Sequence of chain 1.D:
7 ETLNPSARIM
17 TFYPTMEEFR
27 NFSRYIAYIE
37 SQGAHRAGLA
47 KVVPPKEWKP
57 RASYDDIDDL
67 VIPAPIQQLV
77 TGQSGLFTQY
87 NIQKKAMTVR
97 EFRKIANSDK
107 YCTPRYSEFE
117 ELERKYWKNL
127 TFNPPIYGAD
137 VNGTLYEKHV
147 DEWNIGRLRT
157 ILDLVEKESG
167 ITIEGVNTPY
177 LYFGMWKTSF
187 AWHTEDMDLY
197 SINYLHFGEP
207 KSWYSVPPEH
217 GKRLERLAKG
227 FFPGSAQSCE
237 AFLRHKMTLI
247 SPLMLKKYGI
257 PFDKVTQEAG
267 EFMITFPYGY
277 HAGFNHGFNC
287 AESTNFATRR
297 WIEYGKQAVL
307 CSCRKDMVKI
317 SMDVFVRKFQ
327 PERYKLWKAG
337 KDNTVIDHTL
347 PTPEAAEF

Binding-site contacts:
Ligand atom N4 contacts residue TYR133 of chain 1.D at 2.7 Å (h-bond).
Ligand atom C9 contacts residue PHE186 of chain 1.D at 3.3 Å (hydrophobic).
Ligand atom C5 contacts residue PHE186 of chain 1.D at 3.5 Å (hydrophobic).
Ligand atom C4 contacts residue PHE186 of chain 1.D at 3.8 Å (hydrophobic).
Ligand atom C5 contacts residue TRP209 of chain 1.D at 3.6 Å (hydrophobic).
Ligand atom O contacts residue TYR133 of chain 1.D at 3.4 Å (h-bond).
Ligand atom C contacts residue DMS1 of chain 1.Y at 3.6 Å.
Ligand atom N1 contacts residue ZN1 of chain 1.V at 2.2 Å.
Ligand atom N1 contacts residue HIS189 of chain 1.D at 2.8 Å (h-bond).
Ligand atom S contacts residue LYS242 of chain 1.D at 3.5 Å.
Ligand atom C contacts residue LYS242 of chain 1.D at 3.7 Å.
Ligand atom N1 contacts residue GLU191 of chain 1.D at 3.3 Å (salt-bridge).
Ligand atom N contacts residue DMS1 of chain 1.Y at 3.5 Å.
Ligand atom C8 contacts residue TYR133 of chain 1.D at 3.6 Å (hydrophobic).
Ligand atom N2 contacts residue HIS277 of chain 1.D at 3.4 Å (h-bond).
Ligand atom C3 contacts residue ZN1 of chain 1.V at 2.9 Å.
Ligand atom C4 contacts residue ZN1 of chain 1.V at 3.0 Å.
Ligand atom C4 contacts residue TRP209 of chain 1.D at 3.6 Å (hydrophobic).
Ligand atom O contacts residue PHE186 of chain 1.D at 3.3 Å.
Ligand atom N contacts residue LYS242 of chain 1.D at 3.7 Å.
Ligand atom C contacts residue ZN1 of chain 1.V at 3.3 Å.
Ligand atom C9 contacts residue TYR133 of chain 1.D at 3.5 Å (hydrophobic).
Ligand atom C1 contacts residue HIS189 of chain 1.D at 3.4 Å.
Ligand atom N contacts residue ZN1 of chain 1.V at 3.8 Å.
Ligand atom C8 contacts residue TYR178 of chain 1.D at 3.2 Å (hydrophobic).
Ligand atom N contacts residue GLU191 of chain 1.D at 2.9 Å (salt-bridge).
Ligand atom C6 contacts residue PHE186 of chain 1.D at 3.6 Å (hydrophobic).
Ligand atom C4 contacts residue HIS277 of chain 1.D at 3.5 Å.
Ligand atom N2 contacts residue HIS189 of chain 1.D at 3.3 Å (h-bond).
Ligand atom C contacts residue GLU191 of chain 1.D at 3.5 Å.
Ligand atom O contacts residue LYS207 of chain 1.D at 2.8 Å (salt-bridge).
Ligand atom C1 contacts residue ZN1 of chain 1.V at 2.9 Å.
Ligand atom C9 contacts residue LYS207 of chain 1.D at 3.8 Å.
Ligand atom N3 contacts residue TYR178 of chain 1.D at 3.5 Å.
Ligand atom N1 contacts residue DMS1 of chain 1.Y at 3.4 Å (h-bond).
Ligand atom C2 contacts residue TYR178 of chain 1.D at 3.7 Å (hydrophobic).
Ligand atom N2 contacts residue ZN1 of chain 1.V at 2.0 Å.
Ligand atom C3 contacts residue HIS189 of chain 1.D at 3.6 Å.
Ligand atom C contacts residue HIS189 of chain 1.D at 3.5 Å.
Ligand atom N4 contacts residue TYR178 of chain 1.D at 3.6 Å.

This protein binds this small molecule.
Small molecule (SMILES): Nc1nc(-c2nccc3c(=O)[nH]cnc23)cs1